Binding-site contacts:
Ligand atom C6 contacts residue ASN163 of chain 1.A at 3.9 Å.
Ligand atom O5 contacts residue ASN163 of chain 1.A at 4.0 Å.
Ligand atom C1 contacts residue THR162 of chain 1.A at 4.3 Å.
Ligand atom C1 contacts residue ASN163 of chain 1.A at 4.5 Å.
Ligand atom C6 contacts residue ASN160 of chain 1.A at 3.7 Å.
Ligand atom C5 contacts residue ASN160 of chain 1.A at 3.5 Å.
Ligand atom O5 contacts residue ASN160 of chain 1.A at 2.5 Å (h-bond).
Ligand atom C3 contacts residue ASN160 of chain 1.A at 3.4 Å.
Ligand atom O6 contacts residue THR162 of chain 1.A at 4.3 Å.
Ligand atom O7 contacts residue ASN160 of chain 1.A at 3.7 Å.
Ligand atom O6 contacts residue ASN163 of chain 1.A at 3.8 Å.
Ligand atom C7 contacts residue ASN160 of chain 1.A at 4.0 Å.
Ligand atom C1 contacts residue ASN160 of chain 1.A at 1.4 Å.
Ligand atom C4 contacts residue ASN160 of chain 1.A at 4.0 Å.
Ligand atom N2 contacts residue ASN160 of chain 1.A at 3.6 Å.
Ligand atom O3 contacts residue ASN160 of chain 1.A at 3.2 Å (h-bond).
Ligand atom C2 contacts residue ASN160 of chain 1.A at 2.5 Å.
Ligand atom O5 contacts residue THR162 of chain 1.A at 3.5 Å.

Sequence of chain 1.A:
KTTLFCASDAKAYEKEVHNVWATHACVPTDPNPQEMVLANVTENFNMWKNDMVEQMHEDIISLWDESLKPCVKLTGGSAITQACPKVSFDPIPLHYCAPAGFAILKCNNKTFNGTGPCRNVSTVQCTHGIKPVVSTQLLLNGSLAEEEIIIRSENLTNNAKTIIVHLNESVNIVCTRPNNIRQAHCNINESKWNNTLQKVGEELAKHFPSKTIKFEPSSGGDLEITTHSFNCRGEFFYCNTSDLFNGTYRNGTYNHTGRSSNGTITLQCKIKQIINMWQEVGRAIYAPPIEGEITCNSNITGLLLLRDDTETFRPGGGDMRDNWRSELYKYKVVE

The protein below binds the small molecule below.
Small molecule (SMILES): CC(=O)N[C@@H]1[C@@H](O)[C@H](O)[C@@H](CO)O[C@H]1O